A protein and the small-molecule ligand that binds it are described below.
Small molecule (SMILES): O=C(O)c1cccc([C@H]2CCC[C@@H]2c2nc3cccc(O)c3[nH]2)c1

Sequence of chain 6.A:
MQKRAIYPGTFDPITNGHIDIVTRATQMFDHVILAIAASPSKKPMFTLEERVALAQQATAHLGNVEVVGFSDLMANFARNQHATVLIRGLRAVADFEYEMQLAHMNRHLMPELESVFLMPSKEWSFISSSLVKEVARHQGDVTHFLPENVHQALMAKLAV

Sequence of chain 4.A:
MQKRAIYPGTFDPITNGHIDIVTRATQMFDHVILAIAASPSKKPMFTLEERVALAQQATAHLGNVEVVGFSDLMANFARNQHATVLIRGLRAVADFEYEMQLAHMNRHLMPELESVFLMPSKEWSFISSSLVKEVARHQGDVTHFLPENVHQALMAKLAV

Binding-site contacts:
Ligand atom C10 contacts residue HIS138 of chain 6.A at 3.7 Å.
Ligand atom C3 contacts residue PHE70 of chain 4.A at 3.8 Å (hydrophobic).
Ligand atom C11 contacts residue ASP72 of chain 4.A at 3.9 Å.
Ligand atom C18 contacts residue MET74 of chain 4.A at 3.8 Å (hydrophobic).
Ligand atom C2 contacts residue MET74 of chain 4.A at 3.7 Å (hydrophobic).
Ligand atom C17 contacts residue ASN106 of chain 4.A at 3.3 Å.
Ligand atom C4 contacts residue PHE70 of chain 4.A at 3.7 Å (hydrophobic).
Ligand atom C16 contacts residue LEU109 of chain 4.A at 3.9 Å (hydrophobic).
Ligand atom O2 contacts residue ASN106 of chain 4.A at 2.6 Å (h-bond).
Ligand atom C14 contacts residue LEU102 of chain 4.A at 3.7 Å (hydrophobic).
Ligand atom C15 contacts residue LEU102 of chain 4.A at 3.4 Å (hydrophobic).
Ligand atom C15 contacts residue MET105 of chain 4.A at 3.8 Å (hydrophobic).
Ligand atom C13 contacts residue LEU73 of chain 4.A at 3.8 Å (hydrophobic).
Ligand atom N1 contacts residue MET74 of chain 4.A at 2.9 Å (h-bond).
Ligand atom C17 contacts residue LEU73 of chain 4.A at 3.8 Å (hydrophobic).
Ligand atom C10 contacts residue ASP72 of chain 4.A at 3.7 Å.
Ligand atom C17 contacts residue MET74 of chain 4.A at 3.8 Å (hydrophobic).
Ligand atom C18 contacts residue LEU73 of chain 4.A at 3.5 Å (hydrophobic).
Ligand atom C7 contacts residue GLU134 of chain 6.A at 3.8 Å.
Ligand atom O contacts residue TYR98 of chain 4.A at 3.9 Å.
Ligand atom C contacts residue ARG88 of chain 4.A at 3.8 Å.
Ligand atom C6 contacts residue MET74 of chain 4.A at 3.6 Å (hydrophobic).
Ligand atom C13 contacts residue GLU134 of chain 6.A at 3.7 Å.
Ligand atom C1 contacts residue MET74 of chain 4.A at 3.5 Å (hydrophobic).
Ligand atom O1 contacts residue ARG88 of chain 4.A at 2.9 Å (salt-bridge).
Ligand atom C contacts residue MET74 of chain 4.A at 3.9 Å (hydrophobic).
Ligand atom C3 contacts residue GLY9 of chain 4.A at 3.7 Å.
Ligand atom C4 contacts residue ALA37 of chain 4.A at 3.7 Å (hydrophobic).
Ligand atom O2 contacts residue ALA75 of chain 4.A at 3.1 Å (h-bond).
Ligand atom C16 contacts residue ASN106 of chain 4.A at 3.3 Å.
Ligand atom N contacts residue GLU134 of chain 6.A at 2.8 Å (salt-bridge).
Ligand atom C16 contacts residue LEU102 of chain 4.A at 3.7 Å (hydrophobic).
Ligand atom O2 contacts residue LEU73 of chain 4.A at 3.7 Å.
Ligand atom C16 contacts residue MET105 of chain 4.A at 3.9 Å (hydrophobic).
Ligand atom O2 contacts residue MET74 of chain 4.A at 3.2 Å.
Ligand atom C12 contacts residue GLU134 of chain 6.A at 3.8 Å.
Ligand atom C9 contacts residue HIS138 of chain 6.A at 3.5 Å.
Ligand atom N1 contacts residue LEU73 of chain 4.A at 3.4 Å.
Ligand atom C15 contacts residue VAL135 of chain 6.A at 3.7 Å (hydrophobic).
Ligand atom C2 contacts residue GLY9 of chain 4.A at 3.7 Å.